A small-molecule ligand and the protein it binds are described below.
Small molecule (SMILES): O=C(O)Cc1cc(I)c(Oc2ccc(O)c(I)c2)c(I)c1

Sequence of chain 1.D:
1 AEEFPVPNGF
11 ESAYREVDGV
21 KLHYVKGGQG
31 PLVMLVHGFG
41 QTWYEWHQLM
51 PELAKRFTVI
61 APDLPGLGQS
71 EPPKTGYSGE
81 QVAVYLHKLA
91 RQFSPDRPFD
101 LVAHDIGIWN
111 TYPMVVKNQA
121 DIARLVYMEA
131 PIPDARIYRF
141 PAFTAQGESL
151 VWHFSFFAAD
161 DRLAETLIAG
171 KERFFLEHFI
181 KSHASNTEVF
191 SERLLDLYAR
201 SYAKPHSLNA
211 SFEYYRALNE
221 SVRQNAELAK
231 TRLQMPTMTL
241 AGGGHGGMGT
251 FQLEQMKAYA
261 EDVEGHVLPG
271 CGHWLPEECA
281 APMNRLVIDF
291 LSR

Binding-site contacts:
Ligand atom C7 contacts residue PHE140 of chain 1.D at 3.8 Å (hydrophobic).
Ligand atom C8 contacts residue HIS183 of chain 1.D at 4.1 Å.
Ligand atom I2 contacts residue HIS153 of chain 1.D at 3.9 Å.
Ligand atom I1 contacts residue MET248 of chain 1.D at 3.6 Å.
Ligand atom I2 contacts residue LEU150 of chain 1.D at 4.0 Å.
Ligand atom C10 contacts residue MET248 of chain 1.D at 3.9 Å (hydrophobic).
Ligand atom C2 contacts residue VAL151 of chain 1.D at 3.5 Å (hydrophobic).
Ligand atom C8 contacts residue LEU150 of chain 1.D at 4.0 Å (hydrophobic).
Ligand atom C8 contacts residue MET248 of chain 1.D at 3.8 Å (hydrophobic).
Ligand atom I1 contacts residue PHE251 of chain 1.D at 3.8 Å.
Ligand atom C12 contacts residue MET248 of chain 1.D at 4.1 Å (hydrophobic).
Ligand atom I3 contacts residue PRO141 of chain 1.D at 4.0 Å.
Ligand atom C14 contacts residue PHE251 of chain 1.D at 3.8 Å (hydrophobic).
Ligand atom C5 contacts residue PHE140 of chain 1.D at 3.5 Å (hydrophobic).
Ligand atom O1 contacts residue HIS273 of chain 1.D at 3.8 Å.
Ligand atom C1 contacts residue PHE140 of chain 1.D at 3.8 Å (hydrophobic).
Ligand atom C4 contacts residue MET248 of chain 1.D at 3.8 Å (hydrophobic).
Ligand atom O2 contacts residue PHE140 of chain 1.D at 3.9 Å.
Ligand atom I1 contacts residue PHE140 of chain 1.D at 3.8 Å.
Ligand atom C3 contacts residue PHE140 of chain 1.D at 3.5 Å (hydrophobic).
Ligand atom C3 contacts residue PHE251 of chain 1.D at 3.6 Å (hydrophobic).
Ligand atom C12 contacts residue LEU150 of chain 1.D at 3.9 Å (hydrophobic).
Ligand atom I2 contacts residue HIS183 of chain 1.D at 3.9 Å.
Ligand atom I2 contacts residue MET248 of chain 1.D at 3.9 Å.
Ligand atom O3 contacts residue PHE140 of chain 1.D at 3.7 Å.
Ligand atom C9 contacts residue PHE140 of chain 1.D at 3.6 Å (hydrophobic).
Ligand atom C6 contacts residue LEU150 of chain 1.D at 4.0 Å (hydrophobic).
Ligand atom I3 contacts residue VAL151 of chain 1.D at 4.0 Å.
Ligand atom O1 contacts residue GLY246 of chain 1.D at 2.5 Å (h-bond).
Ligand atom I3 contacts residue PHE140 of chain 1.D at 4.1 Å.
Ligand atom C10 contacts residue LEU150 of chain 1.D at 3.5 Å (hydrophobic).
Ligand atom C10 contacts residue GLY247 of chain 1.D at 3.7 Å.
Ligand atom O2 contacts residue VAL151 of chain 1.D at 3.2 Å.
Ligand atom O1 contacts residue HIS183 of chain 1.D at 3.4 Å.
Ligand atom C8 contacts residue GLY246 of chain 1.D at 3.4 Å.
Ligand atom C4 contacts residue VAL151 of chain 1.D at 3.4 Å (hydrophobic).
Ligand atom O4 contacts residue PHE251 of chain 1.D at 3.4 Å.
Ligand atom C11 contacts residue PHE140 of chain 1.D at 3.8 Å (hydrophobic).
Ligand atom C6 contacts residue MET248 of chain 1.D at 3.5 Å (hydrophobic).
Ligand atom C10 contacts residue GLY246 of chain 1.D at 3.5 Å.